Binding-site contacts:
Ligand atom N3 contacts residue LEU240 of chain 50.B at 3.5 Å.
Ligand atom O14 contacts residue MET132 of chain 50.B at 3.4 Å.
Ligand atom O22 contacts residue TYR205 of chain 50.B at 3.8 Å.
Ligand atom C7 contacts residue VAL196 of chain 50.B at 3.6 Å (hydrophobic).
Ligand atom C19 contacts residue TYR205 of chain 50.B at 3.7 Å (hydrophobic).
Ligand atom C13 contacts residue MET132 of chain 50.B at 3.8 Å (hydrophobic).
Ligand atom C13 contacts residue VAL199 of chain 50.B at 3.7 Å (hydrophobic).
Ligand atom C5 contacts residue VAL196 of chain 50.B at 3.8 Å (hydrophobic).
Ligand atom N3 contacts residue ILE194 of chain 50.B at 3.6 Å.
Ligand atom C25 contacts residue SER206 of chain 50.B at 3.8 Å.
Ligand atom C3 contacts residue ALA24 of chain 50.D at 3.5 Å (hydrophobic).
Ligand atom C4 contacts residue TYR159 of chain 50.B at 3.5 Å (hydrophobic).
Ligand atom C17 contacts residue PHE237 of chain 50.B at 3.7 Å (hydrophobic).
Ligand atom O23 contacts residue TYR112 of chain 50.B at 3.5 Å.
Ligand atom C8 contacts residue VAL199 of chain 50.B at 3.7 Å (hydrophobic).
Ligand atom C18 contacts residue TYR112 of chain 50.B at 3.7 Å (hydrophobic).
Ligand atom N6 contacts residue VAL196 of chain 50.B at 3.9 Å.
Ligand atom C11 contacts residue ILE110 of chain 50.B at 3.6 Å (hydrophobic).
Ligand atom C21 contacts residue TYR112 of chain 50.B at 3.3 Å (hydrophobic).
Ligand atom C10 contacts residue MET132 of chain 50.B at 3.3 Å (hydrophobic).
Ligand atom C2 contacts residue TYR159 of chain 50.B at 3.5 Å (hydrophobic).
Ligand atom O23 contacts residue PHE237 of chain 50.B at 3.8 Å.
Ligand atom C4 contacts residue VAL196 of chain 50.B at 3.9 Å (hydrophobic).
Ligand atom C2 contacts residue ILE194 of chain 50.B at 3.5 Å (hydrophobic).
Ligand atom C10 contacts residue ILE110 of chain 50.B at 3.5 Å (hydrophobic).
Ligand atom C20 contacts residue TYR205 of chain 50.B at 3.5 Å (hydrophobic).
Ligand atom C17 contacts residue TYR112 of chain 50.B at 3.8 Å (hydrophobic).
Ligand atom C7 contacts residue TYR159 of chain 50.B at 3.7 Å (hydrophobic).
Ligand atom C3 contacts residue TYR159 of chain 50.B at 3.6 Å (hydrophobic).
Ligand atom O22 contacts residue TYR112 of chain 50.B at 3.5 Å.
Ligand atom N3 contacts residue TYR159 of chain 50.B at 3.9 Å.
Ligand atom N4 contacts residue LEU240 of chain 50.B at 3.6 Å.
Ligand atom C12 contacts residue PHE237 of chain 50.B at 3.5 Å (hydrophobic).
Ligand atom C21 contacts residue PHE237 of chain 50.B at 3.7 Å (hydrophobic).
Ligand atom C11 contacts residue LEU134 of chain 50.B at 3.8 Å (hydrophobic).
Ligand atom C25 contacts residue ASP236 of chain 50.B at 3.5 Å.
Ligand atom C8 contacts residue VAL196 of chain 50.B at 3.6 Å (hydrophobic).
Ligand atom C1 contacts residue PRO181 of chain 50.B at 3.7 Å (hydrophobic).
Ligand atom N4 contacts residue LEU134 of chain 50.B at 3.7 Å.
Ligand atom C18 contacts residue PHE237 of chain 50.B at 3.6 Å (hydrophobic).

Sequence of chain 50.D:
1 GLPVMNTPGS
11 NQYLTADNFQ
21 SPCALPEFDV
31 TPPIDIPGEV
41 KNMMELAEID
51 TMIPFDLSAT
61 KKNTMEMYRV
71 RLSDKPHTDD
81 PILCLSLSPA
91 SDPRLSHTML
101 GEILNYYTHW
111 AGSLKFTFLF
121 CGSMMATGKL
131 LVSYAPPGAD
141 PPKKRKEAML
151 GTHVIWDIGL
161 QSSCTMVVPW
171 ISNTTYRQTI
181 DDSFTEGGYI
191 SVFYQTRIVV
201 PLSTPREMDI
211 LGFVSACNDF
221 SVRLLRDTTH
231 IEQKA

This protein binds this small molecule.
Small molecule (SMILES): CCOC(=O)c1ccc(OCCC2CCN(c3ccc(C)nn3)CC2)cc1

Sequence of chain 50.B:
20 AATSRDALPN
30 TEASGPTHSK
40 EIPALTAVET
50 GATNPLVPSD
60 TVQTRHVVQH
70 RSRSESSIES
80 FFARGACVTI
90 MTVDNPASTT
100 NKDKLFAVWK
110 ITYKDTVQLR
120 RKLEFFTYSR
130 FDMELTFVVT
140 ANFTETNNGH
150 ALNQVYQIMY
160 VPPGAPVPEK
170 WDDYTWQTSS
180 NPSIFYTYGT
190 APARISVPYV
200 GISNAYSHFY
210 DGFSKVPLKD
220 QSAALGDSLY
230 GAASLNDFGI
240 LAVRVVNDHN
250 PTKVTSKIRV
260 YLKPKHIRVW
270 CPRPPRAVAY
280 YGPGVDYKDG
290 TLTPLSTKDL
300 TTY